The protein below binds the small molecule below.
Small molecule (SMILES): C=Cc1c(/C=c2\[nH]c(=CC3=NC(=O)C(CCC(=O)O)=C3C)c(C=C)c2C)[nH]c(C=C2NC(=O)C(CCC(=O)O)=C2C)c1C

Sequence of chain 1.C:
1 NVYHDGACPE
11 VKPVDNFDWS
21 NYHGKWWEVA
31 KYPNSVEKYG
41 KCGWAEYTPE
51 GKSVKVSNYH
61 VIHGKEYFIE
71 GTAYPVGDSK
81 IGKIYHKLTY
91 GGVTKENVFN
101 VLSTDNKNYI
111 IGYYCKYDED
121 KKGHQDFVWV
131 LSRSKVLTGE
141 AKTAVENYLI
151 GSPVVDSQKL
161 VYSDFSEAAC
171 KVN

Sequence of chain 1.A:
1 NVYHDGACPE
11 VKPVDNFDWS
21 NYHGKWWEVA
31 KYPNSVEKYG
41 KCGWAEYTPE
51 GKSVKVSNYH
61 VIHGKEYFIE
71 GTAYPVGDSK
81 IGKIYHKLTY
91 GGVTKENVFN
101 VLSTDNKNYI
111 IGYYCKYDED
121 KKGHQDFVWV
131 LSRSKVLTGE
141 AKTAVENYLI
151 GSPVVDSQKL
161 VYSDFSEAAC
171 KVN

Binding-site contacts:
Ligand atom C2C contacts residue TRP129 of chain 1.A at 3.6 Å (hydrophobic).
Ligand atom CMD contacts residue ASN97 of chain 1.A at 3.5 Å.
Ligand atom CMB contacts residue TYR59 of chain 1.A at 3.6 Å (hydrophobic).
Ligand atom CAB contacts residue GLU28 of chain 1.A at 3.4 Å.
Ligand atom CHB contacts residue GLU37 of chain 1.A at 3.6 Å.
Ligand atom C4C contacts residue TRP129 of chain 1.A at 3.7 Å (hydrophobic).
Ligand atom OA contacts residue ILE69 of chain 1.A at 3.4 Å.
Ligand atom C3C contacts residue TRP129 of chain 1.A at 3.6 Å (hydrophobic).
Ligand atom C1C contacts residue TRP129 of chain 1.A at 3.4 Å (hydrophobic).
Ligand atom CBB contacts residue ALA45 of chain 1.A at 3.4 Å (hydrophobic).
Ligand atom C1A contacts residue TYR90 of chain 1.A at 3.4 Å (hydrophobic).
Ligand atom NA contacts residue ILE69 of chain 1.A at 3.6 Å.
Ligand atom C3B contacts residue GLU28 of chain 1.A at 3.7 Å.
Ligand atom O2D contacts residue LYS116 of chain 1.A at 3.2 Å (salt-bridge).
Ligand atom C4D contacts residue TYR90 of chain 1.A at 3.7 Å (hydrophobic).
Ligand atom CMB contacts residue GLU37 of chain 1.A at 3.7 Å.
Ligand atom CMA contacts residue TYR67 of chain 1.A at 3.6 Å (hydrophobic).
Ligand atom CBB contacts residue LEU131 of chain 1.A at 3.5 Å (hydrophobic).
Ligand atom OD contacts residue VAL36 of chain 1.A at 3.2 Å.
Ligand atom CMA contacts residue HIS60 of chain 1.A at 3.5 Å.
Ligand atom CMB contacts residue GLU28 of chain 1.A at 3.5 Å.
Ligand atom CHD contacts residue LEU88 of chain 1.A at 3.4 Å (hydrophobic).
Ligand atom C1A contacts residue ILE69 of chain 1.A at 3.4 Å (hydrophobic).
Ligand atom NA contacts residue TYR90 of chain 1.A at 3.5 Å (h-bond).
Ligand atom CGD contacts residue LYS116 of chain 1.A at 3.3 Å.
Ligand atom ND contacts residue TYR90 of chain 1.A at 3.7 Å.
Ligand atom CAA contacts residue PHE68 of chain 1.A at 3.7 Å (hydrophobic).
Ligand atom OA contacts residue TYR90 of chain 1.A at 2.7 Å (h-bond).
Ligand atom CBC contacts residue ASN97 of chain 1.A at 3.6 Å.
Ligand atom NC contacts residue TRP129 of chain 1.A at 3.6 Å.
Ligand atom OD contacts residue PHE127 of chain 1.A at 3.7 Å.
Ligand atom C1B contacts residue ASN58 of chain 1.A at 3.5 Å.
Ligand atom C3D contacts residue TYR90 of chain 1.A at 3.6 Å (hydrophobic).
Ligand atom CMD contacts residue TYR114 of chain 1.A at 3.6 Å (hydrophobic).
Ligand atom CBB contacts residue TRP44 of chain 1.A at 3.6 Å (hydrophobic).
Ligand atom CHC contacts residue TRP129 of chain 1.A at 3.5 Å (hydrophobic).
Ligand atom CMC contacts residue PHE99 of chain 1.A at 3.7 Å (hydrophobic).
Ligand atom C2D contacts residue TYR90 of chain 1.A at 3.6 Å (hydrophobic).
Ligand atom CAD contacts residue TYR90 of chain 1.A at 3.6 Å (hydrophobic).
Ligand atom O1D contacts residue LYS116 of chain 1.A at 3.3 Å (salt-bridge).